Sequence of chain 3.D:
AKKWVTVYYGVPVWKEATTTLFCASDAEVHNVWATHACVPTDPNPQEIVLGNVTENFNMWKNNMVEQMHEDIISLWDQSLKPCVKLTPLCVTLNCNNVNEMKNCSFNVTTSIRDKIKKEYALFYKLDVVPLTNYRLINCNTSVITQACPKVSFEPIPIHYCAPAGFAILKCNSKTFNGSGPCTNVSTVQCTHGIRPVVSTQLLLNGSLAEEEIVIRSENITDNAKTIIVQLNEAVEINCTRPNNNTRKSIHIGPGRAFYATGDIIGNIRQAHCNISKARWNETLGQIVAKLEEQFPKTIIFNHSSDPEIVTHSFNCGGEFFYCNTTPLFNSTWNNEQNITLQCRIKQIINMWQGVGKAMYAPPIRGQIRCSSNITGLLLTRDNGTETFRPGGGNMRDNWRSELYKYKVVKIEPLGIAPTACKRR

A small-molecule ligand and the protein it binds are described below.
Small molecule (SMILES): CC(=O)N[C@@H]1[C@@H](O)[C@H](O)[C@@H](CO)O[C@H]1O

Binding-site contacts:
Ligand atom O5 contacts residue ASN210 of chain 3.D at 3.0 Å.
Ligand atom C4 contacts residue ASN222 of chain 3.D at 4.2 Å.
Ligand atom C5 contacts residue ASN222 of chain 3.D at 3.6 Å.
Ligand atom C1 contacts residue ASN222 of chain 3.D at 1.4 Å.
Ligand atom N2 contacts residue ASN222 of chain 3.D at 3.0 Å (h-bond).
Ligand atom C8 contacts residue ASN222 of chain 3.D at 4.4 Å.
Ligand atom O6 contacts residue ASN222 of chain 3.D at 4.5 Å.
Ligand atom O6 contacts residue GLU248 of chain 3.D at 3.8 Å.
Ligand atom C5 contacts residue ASN210 of chain 3.D at 3.8 Å.
Ligand atom C2 contacts residue ASN222 of chain 3.D at 2.5 Å.
Ligand atom C3 contacts residue ASN222 of chain 3.D at 3.8 Å.
Ligand atom O7 contacts residue ASN222 of chain 3.D at 3.0 Å (h-bond).
Ligand atom C6 contacts residue LYS212 of chain 3.D at 3.6 Å.
Ligand atom C1 contacts residue ASN210 of chain 3.D at 3.5 Å.
Ligand atom O4 contacts residue LYS212 of chain 3.D at 4.1 Å.
Ligand atom C7 contacts residue ASN222 of chain 3.D at 3.2 Å.
Ligand atom C4 contacts residue LYS212 of chain 3.D at 4.0 Å.
Ligand atom O6 contacts residue ASN210 of chain 3.D at 2.5 Å (h-bond).
Ligand atom C6 contacts residue ASN210 of chain 3.D at 3.7 Å.
Ligand atom O6 contacts residue LYS212 of chain 3.D at 3.2 Å.
Ligand atom O5 contacts residue ASN222 of chain 3.D at 2.3 Å (h-bond).
Ligand atom C5 contacts residue LYS212 of chain 3.D at 4.3 Å.
Ligand atom C6 contacts residue GLU248 of chain 3.D at 4.4 Å.